Binding-site contacts:
Ligand atom C3 contacts residue ASN47 of chain 3.F at 3.9 Å.
Ligand atom C7 contacts residue ASN47 of chain 3.F at 3.8 Å.
Ligand atom C1 contacts residue ASN47 of chain 3.F at 1.4 Å.
Ligand atom C5 contacts residue ASN47 of chain 3.F at 3.4 Å.
Ligand atom O5 contacts residue ASN47 of chain 3.F at 2.2 Å (h-bond).
Ligand atom C6 contacts residue ASN47 of chain 3.F at 4.0 Å.
Ligand atom N2 contacts residue ASN47 of chain 3.F at 3.2 Å (h-bond).
Ligand atom C2 contacts residue ASN47 of chain 3.F at 2.6 Å.
Ligand atom C4 contacts residue ASN47 of chain 3.F at 4.2 Å.
Ligand atom O7 contacts residue ASN47 of chain 3.F at 3.9 Å.

The small molecule below binds the protein below.
Small molecule (SMILES): CC(=O)N[C@H]1[C@H](O[C@H]2[C@H](O)[C@@H](NC(C)=O)CO[C@@H]2CO)O[C@H](CO)[C@@H](O)[C@@H]1O

Sequence of chain 3.F:
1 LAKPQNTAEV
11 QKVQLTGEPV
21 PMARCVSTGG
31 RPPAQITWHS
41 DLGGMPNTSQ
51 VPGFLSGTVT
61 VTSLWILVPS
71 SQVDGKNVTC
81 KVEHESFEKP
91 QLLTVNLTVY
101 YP